This small molecule binds to this protein.
Small molecule (SMILES): CC(=O)N[C@@H]1[C@@H](O)[C@H](O)[C@@H](CO)O[C@H]1O

Sequence of chain 1.C:
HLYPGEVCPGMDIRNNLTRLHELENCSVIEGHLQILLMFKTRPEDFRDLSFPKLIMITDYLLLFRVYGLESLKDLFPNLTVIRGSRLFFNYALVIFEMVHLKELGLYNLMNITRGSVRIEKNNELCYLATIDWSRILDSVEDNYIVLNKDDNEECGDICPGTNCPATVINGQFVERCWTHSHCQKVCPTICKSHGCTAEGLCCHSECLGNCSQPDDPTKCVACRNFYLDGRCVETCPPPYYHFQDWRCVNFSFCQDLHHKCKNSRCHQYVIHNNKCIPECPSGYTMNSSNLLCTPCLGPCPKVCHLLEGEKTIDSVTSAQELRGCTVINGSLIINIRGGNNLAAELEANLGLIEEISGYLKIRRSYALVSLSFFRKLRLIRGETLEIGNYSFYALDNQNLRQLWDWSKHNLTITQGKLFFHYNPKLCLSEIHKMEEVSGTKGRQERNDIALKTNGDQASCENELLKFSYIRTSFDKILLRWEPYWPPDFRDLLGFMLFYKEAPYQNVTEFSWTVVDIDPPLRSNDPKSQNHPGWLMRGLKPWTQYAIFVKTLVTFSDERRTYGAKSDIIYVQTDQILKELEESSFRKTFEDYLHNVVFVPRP

Binding-site contacts:
Ligand atom C3 contacts residue ASN418 of chain 1.C at 3.8 Å.
Ligand atom C8 contacts residue LYS416 of chain 1.C at 4.0 Å.
Ligand atom C2 contacts residue LYS416 of chain 1.C at 4.4 Å.
Ligand atom O7 contacts residue HIS417 of chain 1.C at 2.8 Å (h-bond).
Ligand atom C6 contacts residue ASN418 of chain 1.C at 4.2 Å.
Ligand atom C7 contacts residue HIS417 of chain 1.C at 3.5 Å.
Ligand atom O3 contacts residue LYS416 of chain 1.C at 4.0 Å.
Ligand atom C1 contacts residue ASN418 of chain 1.C at 1.4 Å.
Ligand atom C8 contacts residue TRP414 of chain 1.C at 4.0 Å (hydrophobic).
Ligand atom C7 contacts residue LYS416 of chain 1.C at 3.9 Å.
Ligand atom C5 contacts residue ASN418 of chain 1.C at 3.6 Å.
Ligand atom N2 contacts residue HIS417 of chain 1.C at 4.2 Å.
Ligand atom N2 contacts residue LYS416 of chain 1.C at 4.0 Å.
Ligand atom O7 contacts residue LYS416 of chain 1.C at 4.3 Å.
Ligand atom O7 contacts residue ASN418 of chain 1.C at 2.5 Å (h-bond).
Ligand atom C4 contacts residue ASN418 of chain 1.C at 3.6 Å.
Ligand atom C8 contacts residue SER415 of chain 1.C at 3.6 Å.
Ligand atom N2 contacts residue ASN418 of chain 1.C at 3.1 Å (h-bond).
Ligand atom O5 contacts residue ASN418 of chain 1.C at 2.3 Å (h-bond).
Ligand atom C8 contacts residue HIS417 of chain 1.C at 3.9 Å.
Ligand atom C7 contacts residue ASN418 of chain 1.C at 3.1 Å.
Ligand atom C2 contacts residue ASN418 of chain 1.C at 2.5 Å.